The protein below binds the small molecule below.
Small molecule (SMILES): C=C(C)c1cccc(C(C)(C)NC(=O)Nc2ccc(Cl)c(O[C@H]3O[C@H](CO)[C@@H](O)[C@H]3O)c2)c1

Binding-site contacts:
Ligand atom N4 contacts residue ALA127 of chain 1.D at 3.7 Å.
Ligand atom O3 contacts residue LEU27 of chain 1.B at 3.5 Å.
Ligand atom C13 contacts residue MET271 of chain 1.D at 3.7 Å (hydrophobic).
Ligand atom O4 contacts residue ALA127 of chain 1.D at 3.4 Å (h-bond).
Ligand atom C3 contacts residue GLY266 of chain 1.D at 3.5 Å.
Ligand atom C8 contacts residue IMP1 of chain 1.Q at 3.4 Å.
Ligand atom C18 contacts residue SER315 of chain 1.B at 3.6 Å.
Ligand atom C13 contacts residue VAL288 of chain 1.D at 3.6 Å (hydrophobic).
Ligand atom C4 contacts residue GLY266 of chain 1.D at 3.7 Å.
Ligand atom C27 contacts residue LEU27 of chain 1.B at 3.6 Å (hydrophobic).
Ligand atom O5 contacts residue THR126 of chain 1.D at 3.2 Å (h-bond).
Ligand atom N4 contacts residue GLU290 of chain 1.D at 2.9 Å (salt-bridge).
Ligand atom C25 contacts residue HIS128 of chain 1.D at 3.5 Å.
Ligand atom C8 contacts residue ALA127 of chain 1.D at 3.8 Å (hydrophobic).
Ligand atom O4 contacts residue THR126 of chain 1.D at 2.6 Å (h-bond).
Ligand atom C25 contacts residue THR126 of chain 1.D at 3.2 Å.
Ligand atom C19 contacts residue SER315 of chain 1.B at 3.6 Å.
Ligand atom O6 contacts residue VAL134 of chain 1.D at 3.5 Å (h-bond).
Ligand atom C19 contacts residue PRO28 of chain 1.B at 3.6 Å (hydrophobic).
Ligand atom C7 contacts residue IMP1 of chain 1.Q at 3.7 Å.
Ligand atom C18 contacts residue TYR319 of chain 1.B at 3.6 Å (hydrophobic).
Ligand atom O2 contacts residue ALA127 of chain 1.D at 3.7 Å.
Ligand atom O4 contacts residue HIS128 of chain 1.D at 3.1 Å (h-bond).
Ligand atom C8 contacts residue THR184 of chain 1.D at 3.5 Å.
Ligand atom O6 contacts residue SER131 of chain 1.D at 2.7 Å (h-bond).
Ligand atom CL contacts residue GLY318 of chain 1.B at 3.3 Å.
Ligand atom C10 contacts residue GLU290 of chain 1.D at 3.6 Å.
Ligand atom C20 contacts residue PRO28 of chain 1.B at 3.7 Å (hydrophobic).
Ligand atom C10 contacts residue ALA127 of chain 1.D at 3.7 Å (hydrophobic).
Ligand atom C13 contacts residue GLU290 of chain 1.D at 3.6 Å.
Ligand atom N3 contacts residue GLU290 of chain 1.D at 3.2 Å (salt-bridge).
Ligand atom C9 contacts residue IMP1 of chain 1.Q at 3.8 Å.
Ligand atom CL contacts residue VAL26 of chain 1.B at 3.7 Å.
Ligand atom C13 contacts residue GLY266 of chain 1.D at 3.7 Å.
Ligand atom C2 contacts residue GLY266 of chain 1.D at 3.5 Å.
Ligand atom C26 contacts residue THR126 of chain 1.D at 3.2 Å.
Ligand atom CL contacts residue HIS128 of chain 1.D at 3.5 Å.
Ligand atom O6 contacts residue GLY133 of chain 1.D at 3.3 Å.
Ligand atom C17 contacts residue ALA127 of chain 1.D at 3.8 Å (hydrophobic).
Ligand atom C3 contacts residue MET265 of chain 1.D at 3.5 Å (hydrophobic).

Sequence of chain 1.D:
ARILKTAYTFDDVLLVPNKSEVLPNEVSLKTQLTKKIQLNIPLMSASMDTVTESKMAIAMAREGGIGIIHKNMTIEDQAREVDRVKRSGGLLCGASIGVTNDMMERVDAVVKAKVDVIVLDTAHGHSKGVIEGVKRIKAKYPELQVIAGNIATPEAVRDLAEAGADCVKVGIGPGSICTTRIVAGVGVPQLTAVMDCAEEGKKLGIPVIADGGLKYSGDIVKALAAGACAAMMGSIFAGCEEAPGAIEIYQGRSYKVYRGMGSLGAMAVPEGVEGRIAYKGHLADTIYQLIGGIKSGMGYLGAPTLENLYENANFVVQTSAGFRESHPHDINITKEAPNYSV

Sequence of chain 1.B:
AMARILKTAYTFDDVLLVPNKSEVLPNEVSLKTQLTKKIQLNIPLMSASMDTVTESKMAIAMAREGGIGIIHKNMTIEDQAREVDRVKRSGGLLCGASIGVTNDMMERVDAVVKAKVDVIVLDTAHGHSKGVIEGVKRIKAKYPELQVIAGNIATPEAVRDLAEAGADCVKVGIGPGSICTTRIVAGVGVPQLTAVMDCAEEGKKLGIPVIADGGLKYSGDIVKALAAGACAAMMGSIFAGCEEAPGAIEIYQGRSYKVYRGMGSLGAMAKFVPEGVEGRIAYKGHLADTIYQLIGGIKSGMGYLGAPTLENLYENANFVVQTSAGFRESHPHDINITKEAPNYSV